The protein below binds the small molecule below.
Small molecule (SMILES): CC(=O)N[C@@H]1[C@@H](O)[C@H](O)[C@@H](CO)O[C@H]1O

Binding-site contacts:
Ligand atom C3 contacts residue ASN139 of chain 1.L at 4.1 Å.
Ligand atom C7 contacts residue THR138 of chain 1.L at 3.7 Å.
Ligand atom O5 contacts residue ASN139 of chain 1.L at 2.3 Å (h-bond).
Ligand atom C7 contacts residue SER137 of chain 1.L at 3.1 Å.
Ligand atom C5 contacts residue ASN139 of chain 1.L at 3.5 Å.
Ligand atom C8 contacts residue THR138 of chain 1.L at 2.8 Å.
Ligand atom C1 contacts residue ASN139 of chain 1.L at 1.6 Å.
Ligand atom O7 contacts residue THR138 of chain 1.L at 3.7 Å.
Ligand atom O7 contacts residue ASN139 of chain 1.L at 3.4 Å (h-bond).
Ligand atom C8 contacts residue SER137 of chain 1.L at 3.6 Å.
Ligand atom N2 contacts residue SER137 of chain 1.L at 4.3 Å.
Ligand atom O7 contacts residue SER137 of chain 1.L at 2.0 Å (h-bond).
Ligand atom C2 contacts residue ASN139 of chain 1.L at 3.0 Å.
Ligand atom O7 contacts residue PRO136 of chain 1.L at 4.3 Å.
Ligand atom C8 contacts residue ASN139 of chain 1.L at 3.9 Å.
Ligand atom C4 contacts residue ASN139 of chain 1.L at 4.4 Å.
Ligand atom N2 contacts residue ASN139 of chain 1.L at 3.5 Å (h-bond).
Ligand atom C7 contacts residue ASN139 of chain 1.L at 3.3 Å.

Sequence of chain 1.L:
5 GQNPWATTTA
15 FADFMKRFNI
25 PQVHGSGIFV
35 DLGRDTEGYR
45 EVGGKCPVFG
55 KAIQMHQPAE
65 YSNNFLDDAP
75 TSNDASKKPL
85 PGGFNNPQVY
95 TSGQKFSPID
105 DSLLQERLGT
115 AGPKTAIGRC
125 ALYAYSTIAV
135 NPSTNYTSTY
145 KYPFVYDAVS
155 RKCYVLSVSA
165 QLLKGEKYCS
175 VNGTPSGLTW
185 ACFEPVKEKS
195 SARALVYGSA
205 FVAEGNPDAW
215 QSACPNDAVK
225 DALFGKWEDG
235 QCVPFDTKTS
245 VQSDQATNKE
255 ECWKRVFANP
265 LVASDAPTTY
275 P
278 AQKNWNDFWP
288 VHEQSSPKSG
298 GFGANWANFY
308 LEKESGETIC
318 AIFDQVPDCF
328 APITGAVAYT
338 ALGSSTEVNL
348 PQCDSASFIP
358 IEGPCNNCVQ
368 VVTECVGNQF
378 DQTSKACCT